The small molecule below binds the protein below.
Small molecule (SMILES): CN(c1ccc2ccccc2c1)S(=O)(=O)c1ccc2[nH]c(=O)c(=O)[nH]c2c1

Sequence of chain 2.A:
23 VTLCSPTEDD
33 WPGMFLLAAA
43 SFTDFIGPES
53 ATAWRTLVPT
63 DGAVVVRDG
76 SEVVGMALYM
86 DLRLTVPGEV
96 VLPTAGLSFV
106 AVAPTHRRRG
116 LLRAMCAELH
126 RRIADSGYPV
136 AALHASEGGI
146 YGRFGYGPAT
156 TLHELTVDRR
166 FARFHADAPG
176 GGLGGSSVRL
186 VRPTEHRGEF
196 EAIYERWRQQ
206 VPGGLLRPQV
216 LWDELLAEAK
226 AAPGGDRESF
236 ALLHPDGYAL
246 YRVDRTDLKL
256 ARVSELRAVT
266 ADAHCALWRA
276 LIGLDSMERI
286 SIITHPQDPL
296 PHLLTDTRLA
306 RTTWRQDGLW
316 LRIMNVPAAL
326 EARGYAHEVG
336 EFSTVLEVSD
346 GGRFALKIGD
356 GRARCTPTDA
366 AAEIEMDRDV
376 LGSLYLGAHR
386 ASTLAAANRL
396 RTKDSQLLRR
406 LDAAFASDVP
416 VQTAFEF

Binding-site contacts:
Ligand atom O01 contacts residue PHE47 of chain 2.A at 3.3 Å.
Ligand atom C20 contacts residue ALA53 of chain 2.A at 3.4 Å (hydrophobic).
Ligand atom C21 contacts residue LEU83 of chain 2.A at 3.8 Å (hydrophobic).
Ligand atom C25 contacts residue TRP56 of chain 2.A at 3.4 Å (hydrophobic).
Ligand atom C21 contacts residue ARG57 of chain 2.A at 3.9 Å.
Ligand atom C13 contacts residue PHE44 of chain 2.A at 3.5 Å (hydrophobic).
Ligand atom C14 contacts residue PHE44 of chain 2.A at 3.6 Å (hydrophobic).
Ligand atom C04 contacts residue PHE44 of chain 2.A at 3.7 Å (hydrophobic).
Ligand atom N10 contacts residue ASP46 of chain 2.A at 2.7 Å (salt-bridge).
Ligand atom O12 contacts residue SER141 of chain 2.A at 3.2 Å.
Ligand atom O27 contacts residue ASP46 of chain 2.A at 3.6 Å (salt-bridge).
Ligand atom C22 contacts residue LEU83 of chain 2.A at 3.8 Å (hydrophobic).
Ligand atom N10 contacts residue PHE44 of chain 2.A at 3.6 Å.
Ligand atom C09 contacts residue PHE44 of chain 2.A at 3.8 Å (hydrophobic).
Ligand atom C18 contacts residue TRP56 of chain 2.A at 3.8 Å (hydrophobic).
Ligand atom C06 contacts residue PHE44 of chain 2.A at 3.4 Å (hydrophobic).
Ligand atom O01 contacts residue PHE104 of chain 2.A at 3.5 Å.
Ligand atom C09 contacts residue ASP46 of chain 2.A at 3.7 Å.
Ligand atom C19 contacts residue ALA53 of chain 2.A at 3.6 Å (hydrophobic).
Ligand atom C24 contacts residue TRP56 of chain 2.A at 3.4 Å (hydrophobic).
Ligand atom C25 contacts residue PHE422 of chain 2.A at 3.6 Å (hydrophobic).
Ligand atom C18 contacts residue PHE104 of chain 2.A at 3.6 Å (hydrophobic).
Ligand atom C21 contacts residue VAL60 of chain 2.A at 3.8 Å (hydrophobic).
Ligand atom C16 contacts residue TRP56 of chain 2.A at 3.9 Å (hydrophobic).
Ligand atom C03 contacts residue PHE44 of chain 2.A at 3.7 Å (hydrophobic).
Ligand atom C17 contacts residue PHE104 of chain 2.A at 3.6 Å (hydrophobic).
Ligand atom C13 contacts residue PHE104 of chain 2.A at 3.8 Å (hydrophobic).
Ligand atom O27 contacts residue ILE48 of chain 2.A at 3.0 Å (h-bond).
Ligand atom C05 contacts residue ASP46 of chain 2.A at 3.6 Å.
Ligand atom C08 contacts residue PHE44 of chain 2.A at 3.6 Å (hydrophobic).
Ligand atom N07 contacts residue PHE44 of chain 2.A at 3.3 Å.
Ligand atom C19 contacts residue TRP56 of chain 2.A at 3.8 Å (hydrophobic).
Ligand atom C05 contacts residue PHE44 of chain 2.A at 3.4 Å (hydrophobic).
Ligand atom C24 contacts residue SER103 of chain 2.A at 3.5 Å.
Ligand atom C25 contacts residue SER103 of chain 2.A at 3.4 Å.
Ligand atom C04 contacts residue ASP46 of chain 2.A at 3.5 Å.
Ligand atom C19 contacts residue PHE104 of chain 2.A at 3.7 Å (hydrophobic).
Ligand atom O27 contacts residue PHE47 of chain 2.A at 3.5 Å.
Ligand atom O11 contacts residue ASP46 of chain 2.A at 3.8 Å.
Ligand atom C23 contacts residue TRP56 of chain 2.A at 3.9 Å (hydrophobic).